Binding-site contacts:
Ligand atom CI6 contacts residue ASP227 of chain 1.A at 4.2 Å.
Ligand atom CI1 contacts residue ILE368 of chain 1.A at 4.3 Å (hydrophobic).
Ligand atom CI5 contacts residue LYS231 of chain 1.A at 4.3 Å.
Ligand atom CI2 contacts residue LYS231 of chain 1.A at 2.5 Å.
Ligand atom CI4 contacts residue GLU366 of chain 1.A at 3.6 Å.
Ligand atom CI1 contacts residue LYS231 of chain 1.A at 1.4 Å.
Ligand atom CI6 contacts residue LYS231 of chain 1.A at 2.9 Å.
Ligand atom NI1 contacts residue LYS228 of chain 1.A at 3.6 Å.
Ligand atom CI5 contacts residue ASP227 of chain 1.A at 4.5 Å.
Ligand atom CI3 contacts residue GLU366 of chain 1.A at 3.5 Å.
Ligand atom NI1 contacts residue LYS231 of chain 1.A at 2.3 Å (salt-bridge).
Ligand atom NI1 contacts residue ILE368 of chain 1.A at 3.5 Å.
Ligand atom CI3 contacts residue LYS231 of chain 1.A at 3.8 Å.
Ligand atom CI1 contacts residue LYS228 of chain 1.A at 4.2 Å.
Ligand atom CI2 contacts residue GLU366 of chain 1.A at 4.4 Å.

Sequence of chain 1.A:
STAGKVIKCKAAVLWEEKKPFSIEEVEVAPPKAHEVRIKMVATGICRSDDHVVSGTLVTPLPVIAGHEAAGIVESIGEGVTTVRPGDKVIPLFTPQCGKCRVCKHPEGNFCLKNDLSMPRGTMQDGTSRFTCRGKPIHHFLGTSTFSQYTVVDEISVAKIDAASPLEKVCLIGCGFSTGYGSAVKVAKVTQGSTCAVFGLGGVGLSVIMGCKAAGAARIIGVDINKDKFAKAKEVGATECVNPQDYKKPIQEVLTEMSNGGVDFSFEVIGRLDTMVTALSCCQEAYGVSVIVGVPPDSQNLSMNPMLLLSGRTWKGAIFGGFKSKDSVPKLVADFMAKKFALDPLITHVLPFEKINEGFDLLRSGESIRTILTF

This small molecule binds to this protein.
Small molecule (SMILES): N=C(N)c1ccncc1